Binding-site contacts:
Ligand atom O5 contacts residue ARG163 of chain 1.C at 4.0 Å.
Ligand atom O5 contacts residue ASN236 of chain 1.C at 2.3 Å (h-bond).
Ligand atom C5 contacts residue ASN236 of chain 1.C at 3.6 Å.
Ligand atom N2 contacts residue ASN236 of chain 1.C at 2.9 Å (h-bond).
Ligand atom O7 contacts residue ASP235 of chain 1.C at 3.7 Å.
Ligand atom O7 contacts residue GLY234 of chain 1.C at 3.9 Å.
Ligand atom C7 contacts residue ASN236 of chain 1.C at 3.6 Å.
Ligand atom O6 contacts residue ARG163 of chain 1.C at 3.8 Å.
Ligand atom N2 contacts residue PRO215 of chain 1.A at 4.3 Å.
Ligand atom C1 contacts residue GLY234 of chain 1.C at 4.4 Å.
Ligand atom C6 contacts residue ARG163 of chain 1.C at 4.1 Å.
Ligand atom C3 contacts residue ASN236 of chain 1.C at 3.8 Å.
Ligand atom C8 contacts residue GLY234 of chain 1.C at 2.6 Å.
Ligand atom N2 contacts residue GLY234 of chain 1.C at 4.5 Å.
Ligand atom C7 contacts residue ASP235 of chain 1.C at 4.4 Å.
Ligand atom O7 contacts residue SER201 of chain 1.C at 3.9 Å.
Ligand atom C4 contacts residue ASN236 of chain 1.C at 4.3 Å.
Ligand atom C7 contacts residue GLY234 of chain 1.C at 3.5 Å.
Ligand atom C8 contacts residue ASN236 of chain 1.C at 4.1 Å.
Ligand atom C1 contacts residue ASN236 of chain 1.C at 1.4 Å.
Ligand atom O7 contacts residue ASN236 of chain 1.C at 4.4 Å.
Ligand atom C2 contacts residue ASN236 of chain 1.C at 2.5 Å.

Sequence of chain 1.C:
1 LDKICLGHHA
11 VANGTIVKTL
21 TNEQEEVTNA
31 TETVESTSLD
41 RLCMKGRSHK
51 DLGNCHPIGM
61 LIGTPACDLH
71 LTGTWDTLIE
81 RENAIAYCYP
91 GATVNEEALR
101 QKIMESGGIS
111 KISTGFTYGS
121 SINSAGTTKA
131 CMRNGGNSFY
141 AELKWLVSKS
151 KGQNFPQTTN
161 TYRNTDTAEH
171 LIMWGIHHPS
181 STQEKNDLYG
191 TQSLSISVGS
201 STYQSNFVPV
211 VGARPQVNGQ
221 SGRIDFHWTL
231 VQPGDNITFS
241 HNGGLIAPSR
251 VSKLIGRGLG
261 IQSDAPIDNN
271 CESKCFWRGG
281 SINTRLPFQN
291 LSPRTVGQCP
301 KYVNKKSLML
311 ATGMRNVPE

This small molecule binds to this protein.
Small molecule (SMILES): CC(=O)N[C@H]1[C@H](O[C@H]2[C@H](O)[C@@H](NC(C)=O)CO[C@@H]2CO)O[C@H](CO)[C@@H](O[C@@H]2O[C@H](CO)[C@@H](O)[C@H](O)[C@@H]2O)[C@@H]1O

Sequence of chain 1.A:
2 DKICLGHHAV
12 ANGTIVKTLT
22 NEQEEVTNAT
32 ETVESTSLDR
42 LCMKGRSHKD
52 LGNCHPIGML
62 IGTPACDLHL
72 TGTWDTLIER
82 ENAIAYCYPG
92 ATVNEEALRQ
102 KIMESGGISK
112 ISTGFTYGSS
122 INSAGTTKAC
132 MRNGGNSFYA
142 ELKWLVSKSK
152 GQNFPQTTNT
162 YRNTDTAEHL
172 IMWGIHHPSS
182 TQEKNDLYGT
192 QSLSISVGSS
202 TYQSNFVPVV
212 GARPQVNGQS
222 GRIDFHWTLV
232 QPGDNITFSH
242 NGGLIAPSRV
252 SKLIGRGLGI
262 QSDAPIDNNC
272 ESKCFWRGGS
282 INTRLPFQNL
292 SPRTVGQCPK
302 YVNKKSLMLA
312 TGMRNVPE